Binding-site contacts:
Ligand atom O17 contacts residue LYS161 of chain 2.B at 3.2 Å (salt-bridge).
Ligand atom C2 contacts residue HIS139 of chain 2.B at 3.5 Å.
Ligand atom O3 contacts residue ZN1 of chain 2.H at 2.0 Å.
Ligand atom O3 contacts residue ZN1 of chain 2.I at 2.1 Å.
Ligand atom O10 contacts residue SER80 of chain 2.B at 3.4 Å (h-bond).
Ligand atom O17 contacts residue HIS197 of chain 2.B at 2.9 Å.
Ligand atom C2 contacts residue ASP81 of chain 2.B at 3.6 Å.
Ligand atom O4 contacts residue ASN167 of chain 2.B at 3.1 Å (h-bond).
Ligand atom C23 contacts residue GLY166 of chain 2.B at 3.4 Å.
Ligand atom C22 contacts residue GLY166 of chain 2.B at 3.6 Å.
Ligand atom C16 contacts residue HIS197 of chain 2.B at 3.6 Å.
Ligand atom C19 contacts residue HIS197 of chain 2.B at 3.6 Å.
Ligand atom O4 contacts residue ZN1 of chain 2.H at 2.8 Å.
Ligand atom O3 contacts residue HIS139 of chain 2.B at 3.3 Å (h-bond).
Ligand atom O17 contacts residue HIS139 of chain 2.B at 3.5 Å.
Ligand atom O3 contacts residue HIS77 of chain 2.B at 3.5 Å (h-bond).
Ligand atom C22 contacts residue TRP28 of chain 2.B at 3.7 Å (hydrophobic).
Ligand atom O17 contacts residue ZN1 of chain 2.I at 2.5 Å.
Ligand atom O4 contacts residue HIS139 of chain 2.B at 2.9 Å.
Ligand atom C1 contacts residue ASP81 of chain 2.B at 3.6 Å.
Ligand atom O3 contacts residue ASP81 of chain 2.B at 2.9 Å (salt-bridge).
Ligand atom O3 contacts residue HIS79 of chain 2.B at 3.4 Å (h-bond).
Ligand atom O17 contacts residue CYS158 of chain 2.B at 3.4 Å.
Ligand atom C15 contacts residue ZN1 of chain 2.I at 3.6 Å.
Ligand atom C25 contacts residue GLY164 of chain 2.B at 3.7 Å.
Ligand atom O18 contacts residue ASN167 of chain 2.B at 3.0 Å (h-bond).
Ligand atom O4 contacts residue HIS79 of chain 2.B at 3.4 Å (h-bond).
Ligand atom O3 contacts residue CYS158 of chain 2.B at 3.7 Å.
Ligand atom O24 contacts residue GLY166 of chain 2.B at 3.5 Å.
Ligand atom C2 contacts residue ZN1 of chain 2.I at 2.9 Å.
Ligand atom C14 contacts residue ASN167 of chain 2.B at 3.7 Å.
Ligand atom C16 contacts residue LYS161 of chain 2.B at 3.4 Å.
Ligand atom C1 contacts residue HIS197 of chain 2.B at 3.7 Å.
Ligand atom C16 contacts residue ZN1 of chain 2.I at 3.4 Å.
Ligand atom C2 contacts residue ZN1 of chain 2.H at 2.8 Å.
Ligand atom O18 contacts residue HIS139 of chain 2.B at 3.6 Å.
Ligand atom C16 contacts residue HIS139 of chain 2.B at 3.7 Å.
Ligand atom O18 contacts residue LYS161 of chain 2.B at 2.7 Å (salt-bridge).
Ligand atom C27 contacts residue GLY166 of chain 2.B at 3.7 Å.
Ligand atom C1 contacts residue ZN1 of chain 2.I at 3.1 Å.

Sequence of chain 2.B:
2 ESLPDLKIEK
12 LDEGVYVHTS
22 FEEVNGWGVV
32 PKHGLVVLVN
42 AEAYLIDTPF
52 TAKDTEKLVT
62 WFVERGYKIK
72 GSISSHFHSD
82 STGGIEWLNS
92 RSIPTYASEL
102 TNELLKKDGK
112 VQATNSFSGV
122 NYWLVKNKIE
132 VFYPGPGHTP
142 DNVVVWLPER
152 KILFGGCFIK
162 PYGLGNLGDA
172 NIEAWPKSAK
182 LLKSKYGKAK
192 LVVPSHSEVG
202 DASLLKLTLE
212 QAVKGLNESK

The protein below binds the small molecule below.
Small molecule (SMILES): O=C(O)[C@@H](Cc1ccc2c(c1)OCO2)[C@H](Cc1ccc2c(c1)OCO2)C(=O)O